Sequence of chain 1.A:
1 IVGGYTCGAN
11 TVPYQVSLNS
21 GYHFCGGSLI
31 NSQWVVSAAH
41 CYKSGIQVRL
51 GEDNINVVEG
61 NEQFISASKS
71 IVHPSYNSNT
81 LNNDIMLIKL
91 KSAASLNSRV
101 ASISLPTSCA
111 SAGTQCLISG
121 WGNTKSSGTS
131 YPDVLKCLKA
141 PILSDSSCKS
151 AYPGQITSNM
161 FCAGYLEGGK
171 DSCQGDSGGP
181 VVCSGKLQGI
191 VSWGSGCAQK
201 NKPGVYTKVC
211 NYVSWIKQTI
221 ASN

This protein binds this small molecule.
Small molecule (SMILES): CC[C@H](C)[C@H](NC(=O)[C@H](CO)NC(=O)[C@H](CCCC[NH3+])NC(=O)[C@@H](NC(=O)[C@@H]([NH3+])CS)[C@@H](C)O)C(=O)N[C@@H](CS)C(=O)O

Binding-site contacts:
Ligand atom O contacts residue SER177 of chain 1.A at 2.9 Å (h-bond).
Ligand atom CD1 contacts residue GLN174 of chain 1.A at 3.7 Å.
Ligand atom CD contacts residue SER172 of chain 1.A at 3.6 Å.
Ligand atom N contacts residue SER192 of chain 1.A at 3.3 Å (h-bond).
Ligand atom O contacts residue GLY175 of chain 1.A at 2.7 Å (h-bond).
Ligand atom CB contacts residue CYS173 of chain 1.A at 3.5 Å (hydrophobic).
Ligand atom CB contacts residue CYS25 of chain 1.A at 3.5 Å (hydrophobic).
Ligand atom CD1 contacts residue TYR131 of chain 1.A at 3.6 Å (hydrophobic).
Ligand atom NZ contacts residue ASP171 of chain 1.A at 3.3 Å (salt-bridge).
Ligand atom C contacts residue GLY175 of chain 1.A at 3.6 Å.
Ligand atom NZ contacts residue SER172 of chain 1.A at 3.0 Å (h-bond).
Ligand atom O contacts residue ASP176 of chain 1.A at 3.4 Å (salt-bridge).
Ligand atom O contacts residue GLN174 of chain 1.A at 2.9 Å (h-bond).
Ligand atom CG contacts residue GLN174 of chain 1.A at 3.7 Å.
Ligand atom CA contacts residue PHE24 of chain 1.A at 3.6 Å (hydrophobic).
Ligand atom C contacts residue SER177 of chain 1.A at 2.6 Å.
Ligand atom O contacts residue GLY194 of chain 1.A at 3.1 Å (h-bond).
Ligand atom O contacts residue CYS173 of chain 1.A at 3.6 Å (h-bond).
Ligand atom O contacts residue GLN174 of chain 1.A at 3.5 Å.
Ligand atom O contacts residue TRP193 of chain 1.A at 3.3 Å.
Ligand atom CG1 contacts residue HIS23 of chain 1.A at 3.6 Å.
Ligand atom CG2 contacts residue LEU81 of chain 1.A at 3.5 Å (hydrophobic).
Ligand atom CE contacts residue SER172 of chain 1.A at 3.4 Å.
Ligand atom CB contacts residue PHE24 of chain 1.A at 3.7 Å (hydrophobic).
Ligand atom CG1 contacts residue GLY175 of chain 1.A at 3.7 Å.
Ligand atom O contacts residue GLN174 of chain 1.A at 3.5 Å.
Ligand atom CA contacts residue SER177 of chain 1.A at 2.9 Å.
Ligand atom CA contacts residue SER192 of chain 1.A at 3.5 Å.
Ligand atom CG2 contacts residue HIS40 of chain 1.A at 3.7 Å.
Ligand atom CB contacts residue HIS40 of chain 1.A at 3.5 Å.
Ligand atom N contacts residue HIS40 of chain 1.A at 3.8 Å.
Ligand atom SG contacts residue GLN174 of chain 1.A at 3.6 Å.
Ligand atom N contacts residue SER177 of chain 1.A at 2.9 Å (h-bond).
Ligand atom N contacts residue GLY194 of chain 1.A at 3.3 Å (h-bond).
Ligand atom CD1 contacts residue GLY175 of chain 1.A at 3.5 Å.
Ligand atom N contacts residue SER177 of chain 1.A at 3.0 Å (h-bond).
Ligand atom CB contacts residue GLY194 of chain 1.A at 3.1 Å.
Ligand atom N contacts residue PHE24 of chain 1.A at 3.1 Å (h-bond).
Ligand atom CA contacts residue GLY194 of chain 1.A at 3.6 Å.
Ligand atom CB contacts residue SER177 of chain 1.A at 3.1 Å.